Sequence of chain 1.A:
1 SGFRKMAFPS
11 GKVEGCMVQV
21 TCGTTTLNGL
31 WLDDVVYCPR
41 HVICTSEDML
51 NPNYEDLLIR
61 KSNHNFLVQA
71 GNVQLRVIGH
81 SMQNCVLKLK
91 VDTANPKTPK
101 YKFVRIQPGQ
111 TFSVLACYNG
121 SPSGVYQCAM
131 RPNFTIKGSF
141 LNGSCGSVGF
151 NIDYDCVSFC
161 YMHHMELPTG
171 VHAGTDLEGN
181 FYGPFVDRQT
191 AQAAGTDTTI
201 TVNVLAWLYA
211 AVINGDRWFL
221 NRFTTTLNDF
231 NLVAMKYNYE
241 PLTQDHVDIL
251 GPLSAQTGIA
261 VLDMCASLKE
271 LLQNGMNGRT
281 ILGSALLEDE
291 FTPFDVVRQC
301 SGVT

Sequence of chain 2.A:
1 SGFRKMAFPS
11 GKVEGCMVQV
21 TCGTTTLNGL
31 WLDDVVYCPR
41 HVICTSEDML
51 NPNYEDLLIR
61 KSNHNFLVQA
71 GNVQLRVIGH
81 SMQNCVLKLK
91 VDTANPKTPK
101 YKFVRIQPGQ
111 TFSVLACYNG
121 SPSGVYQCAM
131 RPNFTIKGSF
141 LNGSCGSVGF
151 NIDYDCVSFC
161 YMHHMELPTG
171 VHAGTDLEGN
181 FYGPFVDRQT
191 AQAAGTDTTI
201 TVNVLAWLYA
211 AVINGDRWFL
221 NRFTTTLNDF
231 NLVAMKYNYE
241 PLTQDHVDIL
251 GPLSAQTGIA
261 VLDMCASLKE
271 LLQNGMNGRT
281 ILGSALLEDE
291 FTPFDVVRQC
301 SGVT

Binding-site contacts:
Ligand atom C14 contacts residue HIS41 of chain 2.A at 3.4 Å.
Ligand atom C6 contacts residue CYS145 of chain 2.A at 3.4 Å (hydrophobic).
Ligand atom C1 contacts residue ASP187 of chain 2.A at 3.5 Å.
Ligand atom C7 contacts residue GLU166 of chain 2.A at 3.7 Å.
Ligand atom C9 contacts residue PHE140 of chain 2.A at 3.8 Å (hydrophobic).
Ligand atom C14 contacts residue MET49 of chain 2.A at 3.7 Å (hydrophobic).
Ligand atom C6 contacts residue HIS164 of chain 2.A at 3.6 Å.
Ligand atom N3 contacts residue HIS163 of chain 2.A at 3.1 Å (h-bond).
Ligand atom C5 contacts residue HIS164 of chain 2.A at 3.9 Å.
Ligand atom C7 contacts residue LEU141 of chain 2.A at 3.9 Å (hydrophobic).
Ligand atom N4 contacts residue HIS163 of chain 2.A at 2.8 Å (h-bond).
Ligand atom O1 contacts residue MET165 of chain 2.A at 3.5 Å.
Ligand atom C13 contacts residue HIS41 of chain 2.A at 3.9 Å.
Ligand atom C5 contacts residue GLU166 of chain 2.A at 3.9 Å.
Ligand atom C11 contacts residue ASN142 of chain 2.A at 3.9 Å.
Ligand atom C3 contacts residue MET165 of chain 2.A at 3.9 Å (hydrophobic).
Ligand atom C1 contacts residue TYR54 of chain 2.A at 3.8 Å (hydrophobic).
Ligand atom C9 contacts residue LEU141 of chain 2.A at 3.6 Å (hydrophobic).
Ligand atom N3 contacts residue CYS145 of chain 2.A at 3.4 Å (h-bond).
Ligand atom C8 contacts residue PHE140 of chain 2.A at 3.1 Å (hydrophobic).
Ligand atom C2 contacts residue MET49 of chain 2.A at 3.5 Å (hydrophobic).
Ligand atom N3 contacts residue MET165 of chain 2.A at 3.6 Å.
Ligand atom C9 contacts residue GLU166 of chain 2.A at 3.6 Å.
Ligand atom C8 contacts residue GLU166 of chain 2.A at 3.6 Å.
Ligand atom C9 contacts residue ASN142 of chain 2.A at 3.5 Å.
Ligand atom C8 contacts residue ASN142 of chain 2.A at 3.9 Å.
Ligand atom C10 contacts residue ASN142 of chain 2.A at 3.7 Å.
Ligand atom C1 contacts residue ARG188 of chain 2.A at 3.8 Å.
Ligand atom N3 contacts residue GLU166 of chain 2.A at 3.7 Å.
Ligand atom C8 contacts residue LEU141 of chain 2.A at 3.5 Å (hydrophobic).
Ligand atom N3 contacts residue HIS164 of chain 2.A at 3.9 Å.
Ligand atom C5 contacts residue MET165 of chain 2.A at 3.9 Å (hydrophobic).
Ligand atom N2 contacts residue CYS145 of chain 2.A at 3.7 Å.
Ligand atom N4 contacts residue GLU166 of chain 2.A at 3.9 Å.
Ligand atom C4 contacts residue GLN189 of chain 2.A at 3.3 Å.
Ligand atom C13 contacts residue MET49 of chain 2.A at 3.8 Å (hydrophobic).
Ligand atom O1 contacts residue GLU166 of chain 2.A at 2.9 Å (salt-bridge).
Ligand atom N4 contacts residue SER144 of chain 2.A at 3.9 Å.
Ligand atom N2 contacts residue GLU166 of chain 2.A at 4.0 Å.
Ligand atom C1 contacts residue MET49 of chain 2.A at 3.8 Å (hydrophobic).

The small molecule below binds the protein below.
Small molecule (SMILES): CC1CCN(C(=O)Cn2nnc3ccccc32)CC1